Sequence of chain 1.C:
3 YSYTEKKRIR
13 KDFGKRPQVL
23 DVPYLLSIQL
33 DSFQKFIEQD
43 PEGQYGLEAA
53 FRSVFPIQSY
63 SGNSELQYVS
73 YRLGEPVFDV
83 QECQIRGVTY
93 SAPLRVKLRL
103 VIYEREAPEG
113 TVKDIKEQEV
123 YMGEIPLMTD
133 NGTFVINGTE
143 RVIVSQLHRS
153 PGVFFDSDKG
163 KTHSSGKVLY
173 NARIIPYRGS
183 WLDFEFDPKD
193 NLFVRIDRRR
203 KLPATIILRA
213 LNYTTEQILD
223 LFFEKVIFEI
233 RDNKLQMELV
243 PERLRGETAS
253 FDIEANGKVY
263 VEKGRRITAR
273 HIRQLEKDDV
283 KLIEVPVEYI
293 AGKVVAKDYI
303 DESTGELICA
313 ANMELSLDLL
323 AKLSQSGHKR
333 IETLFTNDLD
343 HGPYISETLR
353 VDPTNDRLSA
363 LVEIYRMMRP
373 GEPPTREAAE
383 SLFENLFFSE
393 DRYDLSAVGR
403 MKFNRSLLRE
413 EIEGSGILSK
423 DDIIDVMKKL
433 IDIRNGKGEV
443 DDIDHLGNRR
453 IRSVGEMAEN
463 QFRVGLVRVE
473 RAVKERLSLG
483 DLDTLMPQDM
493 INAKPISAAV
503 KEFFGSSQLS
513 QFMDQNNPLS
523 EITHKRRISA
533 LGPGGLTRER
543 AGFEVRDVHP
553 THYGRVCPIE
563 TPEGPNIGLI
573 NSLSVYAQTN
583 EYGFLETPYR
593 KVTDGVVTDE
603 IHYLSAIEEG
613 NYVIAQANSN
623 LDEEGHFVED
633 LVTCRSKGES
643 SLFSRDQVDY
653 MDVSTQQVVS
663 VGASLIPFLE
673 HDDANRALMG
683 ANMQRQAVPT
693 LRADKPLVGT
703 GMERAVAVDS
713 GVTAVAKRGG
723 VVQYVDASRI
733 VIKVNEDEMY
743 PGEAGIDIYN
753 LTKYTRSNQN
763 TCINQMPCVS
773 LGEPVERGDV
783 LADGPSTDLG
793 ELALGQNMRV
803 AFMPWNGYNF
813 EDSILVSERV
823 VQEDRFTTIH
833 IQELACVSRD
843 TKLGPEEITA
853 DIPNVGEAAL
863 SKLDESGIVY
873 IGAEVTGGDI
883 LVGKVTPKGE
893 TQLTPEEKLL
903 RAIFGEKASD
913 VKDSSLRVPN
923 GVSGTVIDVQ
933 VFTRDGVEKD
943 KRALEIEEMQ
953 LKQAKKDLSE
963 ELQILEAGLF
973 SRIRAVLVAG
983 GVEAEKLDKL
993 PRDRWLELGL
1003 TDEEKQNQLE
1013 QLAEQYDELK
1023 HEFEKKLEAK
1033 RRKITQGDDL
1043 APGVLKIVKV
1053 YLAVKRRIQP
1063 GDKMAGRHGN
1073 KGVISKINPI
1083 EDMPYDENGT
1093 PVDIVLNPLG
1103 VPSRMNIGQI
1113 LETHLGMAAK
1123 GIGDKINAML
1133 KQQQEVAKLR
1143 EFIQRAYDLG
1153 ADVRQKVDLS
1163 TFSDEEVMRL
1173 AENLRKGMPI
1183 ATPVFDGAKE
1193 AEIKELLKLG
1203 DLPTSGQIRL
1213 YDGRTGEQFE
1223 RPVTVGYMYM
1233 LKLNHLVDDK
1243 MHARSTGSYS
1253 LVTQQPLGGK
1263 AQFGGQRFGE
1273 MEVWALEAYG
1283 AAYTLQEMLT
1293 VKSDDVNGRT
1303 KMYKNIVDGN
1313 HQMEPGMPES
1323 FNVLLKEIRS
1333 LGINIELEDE

Binding-site contacts:
Ligand atom OP1 contacts residue LYS1065 of chain 1.C at 3.7 Å.
Ligand atom C6 contacts residue GTP1 of chain 1.N at 3.7 Å.
Ligand atom O2B contacts residue ARG529 of chain 1.C at 3.7 Å.
Ligand atom O2' contacts residue ASP464 of chain 1.D at 2.5 Å (salt-bridge).
Ligand atom O3' contacts residue MG1 of chain 1.M at 2.6 Å.
Ligand atom C4' contacts residue MG1 of chain 1.M at 3.1 Å.
Ligand atom C1' contacts residue ASP464 of chain 1.D at 3.6 Å.
Ligand atom O2A contacts residue PRO564 of chain 1.C at 3.2 Å.
Ligand atom OP1 contacts residue GLN688 of chain 1.C at 3.2 Å (h-bond).
Ligand atom O3' contacts residue GLN688 of chain 1.C at 3.2 Å (h-bond).
Ligand atom O2' contacts residue MG1 of chain 1.M at 3.2 Å.
Ligand atom C5' contacts residue HIS1237 of chain 1.C at 3.5 Å.
Ligand atom N2 contacts residue PRO427 of chain 1.D at 3.5 Å (h-bond).
Ligand atom N3 contacts residue ALA426 of chain 1.D at 3.6 Å.
Ligand atom C4' contacts residue ASP464 of chain 1.D at 2.9 Å.
Ligand atom O1B contacts residue ASN568 of chain 1.C at 2.6 Å (h-bond).
Ligand atom PA contacts residue PRO564 of chain 1.C at 3.3 Å.
Ligand atom O2' contacts residue ARG425 of chain 1.D at 2.3 Å (salt-bridge).
Ligand atom P contacts residue LYS1073 of chain 1.C at 3.4 Å.
Ligand atom OP1 contacts residue LYS1073 of chain 1.C at 2.4 Å (salt-bridge).
Ligand atom OP2 contacts residue LYS1073 of chain 1.C at 3.7 Å.
Ligand atom C2 contacts residue ALA426 of chain 1.D at 3.7 Å (hydrophobic).
Ligand atom O3G contacts residue ASN568 of chain 1.C at 3.3 Å (h-bond).
Ligand atom C2' contacts residue ASP464 of chain 1.D at 3.3 Å.
Ligand atom O6 contacts residue GTP1 of chain 1.N at 3.8 Å.
Ligand atom C3' contacts residue GTP1 of chain 1.N at 3.1 Å.
Ligand atom O3' contacts residue GTP1 of chain 1.N at 2.2 Å (h-bond).
Ligand atom N2 contacts residue ALA426 of chain 1.D at 2.9 Å (h-bond).
Ligand atom C4' contacts residue ASP462 of chain 1.D at 3.5 Å.
Ligand atom O3' contacts residue ASP464 of chain 1.D at 3.6 Å (salt-bridge).
Ligand atom C5' contacts residue ASP462 of chain 1.D at 3.5 Å.
Ligand atom N1 contacts residue GTP1 of chain 1.N at 3.8 Å.
Ligand atom C3' contacts residue ASP464 of chain 1.D at 3.4 Å.
Ligand atom O3' contacts residue ASP462 of chain 1.D at 3.7 Å.
Ligand atom O4' contacts residue ASP464 of chain 1.D at 3.3 Å (salt-bridge).
Ligand atom C3' contacts residue MG1 of chain 1.M at 3.2 Å.
Ligand atom C2' contacts residue ARG425 of chain 1.D at 3.3 Å.
Ligand atom O1A contacts residue PRO564 of chain 1.C at 2.6 Å.
Ligand atom C2' contacts residue GTP1 of chain 1.N at 3.6 Å.
Ligand atom O3' contacts residue LYS1065 of chain 1.C at 3.6 Å (salt-bridge).

This protein binds this small molecule.
Small molecule (SMILES): Nc1nc2c(ncn2[C@@H]2O[C@H](CO[P](=O)(O)O[P](=O)(O)OP(=O)(O)O)[C@@H](O[P](=O)(O)OC[C@H]3O[C@@H](n4cnc5c(N)ncnc54)[C@H](O)[C@@H]3O[P](=O)(O)OC[C@H]3O[C@@H](n4cnc5c(=O)nc(N)[nH]c54)[C@H](O)[C@@H]3O)[C@H]2O)c(=O)[nH]1

Sequence of chain 1.D:
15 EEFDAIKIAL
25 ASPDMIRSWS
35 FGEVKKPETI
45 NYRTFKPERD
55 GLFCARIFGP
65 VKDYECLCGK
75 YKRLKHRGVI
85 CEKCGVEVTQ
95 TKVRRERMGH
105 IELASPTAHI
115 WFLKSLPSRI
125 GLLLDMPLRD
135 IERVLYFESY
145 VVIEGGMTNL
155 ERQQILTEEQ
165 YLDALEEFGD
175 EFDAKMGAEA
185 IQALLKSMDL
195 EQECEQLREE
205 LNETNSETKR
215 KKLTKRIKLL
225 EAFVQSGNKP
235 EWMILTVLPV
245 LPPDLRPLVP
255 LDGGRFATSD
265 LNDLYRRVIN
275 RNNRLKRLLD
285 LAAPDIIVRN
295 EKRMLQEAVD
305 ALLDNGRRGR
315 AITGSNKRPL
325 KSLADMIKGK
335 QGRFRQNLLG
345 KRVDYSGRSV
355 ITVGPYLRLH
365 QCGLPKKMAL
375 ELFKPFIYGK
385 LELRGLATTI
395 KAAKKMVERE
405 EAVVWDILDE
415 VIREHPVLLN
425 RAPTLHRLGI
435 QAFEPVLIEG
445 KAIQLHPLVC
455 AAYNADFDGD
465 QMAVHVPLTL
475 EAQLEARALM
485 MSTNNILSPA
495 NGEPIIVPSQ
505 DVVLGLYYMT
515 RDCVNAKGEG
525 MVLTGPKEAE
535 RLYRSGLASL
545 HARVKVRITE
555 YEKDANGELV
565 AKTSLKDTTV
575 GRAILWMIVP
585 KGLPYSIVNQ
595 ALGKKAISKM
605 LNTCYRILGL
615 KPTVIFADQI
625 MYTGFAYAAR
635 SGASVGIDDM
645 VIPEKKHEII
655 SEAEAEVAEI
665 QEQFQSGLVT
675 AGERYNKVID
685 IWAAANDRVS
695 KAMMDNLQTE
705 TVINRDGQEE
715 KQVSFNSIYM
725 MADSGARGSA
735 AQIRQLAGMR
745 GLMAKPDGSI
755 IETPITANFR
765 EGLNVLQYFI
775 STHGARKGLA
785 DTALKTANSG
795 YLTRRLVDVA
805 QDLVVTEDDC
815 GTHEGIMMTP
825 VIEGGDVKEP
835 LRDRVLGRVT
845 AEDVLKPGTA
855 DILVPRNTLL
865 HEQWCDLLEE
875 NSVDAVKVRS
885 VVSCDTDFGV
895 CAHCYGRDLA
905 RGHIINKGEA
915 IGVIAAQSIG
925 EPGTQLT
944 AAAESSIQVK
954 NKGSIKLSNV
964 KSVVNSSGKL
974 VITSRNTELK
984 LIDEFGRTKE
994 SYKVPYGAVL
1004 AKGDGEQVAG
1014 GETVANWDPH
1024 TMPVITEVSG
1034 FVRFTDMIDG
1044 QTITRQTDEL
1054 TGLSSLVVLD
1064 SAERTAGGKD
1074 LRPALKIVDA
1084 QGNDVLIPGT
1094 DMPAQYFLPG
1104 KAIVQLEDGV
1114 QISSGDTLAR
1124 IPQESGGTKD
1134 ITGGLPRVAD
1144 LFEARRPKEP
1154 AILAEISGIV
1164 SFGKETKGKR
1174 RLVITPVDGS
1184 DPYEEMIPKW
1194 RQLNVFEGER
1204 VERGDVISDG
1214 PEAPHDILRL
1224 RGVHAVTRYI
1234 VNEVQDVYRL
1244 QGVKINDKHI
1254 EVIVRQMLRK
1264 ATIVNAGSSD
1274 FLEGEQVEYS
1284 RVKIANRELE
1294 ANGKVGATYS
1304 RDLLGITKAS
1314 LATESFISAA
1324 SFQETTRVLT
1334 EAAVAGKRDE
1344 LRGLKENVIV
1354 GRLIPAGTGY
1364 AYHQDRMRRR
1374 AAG